Sequence of chain 2.B:
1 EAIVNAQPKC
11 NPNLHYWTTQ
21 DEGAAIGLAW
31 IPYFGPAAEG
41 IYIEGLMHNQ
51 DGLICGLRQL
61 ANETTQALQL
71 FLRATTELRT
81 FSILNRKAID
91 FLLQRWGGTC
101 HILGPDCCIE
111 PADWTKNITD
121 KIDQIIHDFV

The protein below binds the small molecule below.
Small molecule (SMILES): CC(=O)N[C@H]1[C@H](O[C@H]2[C@H](O)[C@@H](NC(C)=O)CO[C@@H]2CO)O[C@H](CO)[C@@H](O[C@@H]2O[C@H](CO[C@H]3O[C@H](CO)[C@@H](O)[C@H](O)[C@@H]3O)[C@@H](O)[C@H](O)[C@@H]2O)[C@@H]1O

Sequence of chain 1.B:
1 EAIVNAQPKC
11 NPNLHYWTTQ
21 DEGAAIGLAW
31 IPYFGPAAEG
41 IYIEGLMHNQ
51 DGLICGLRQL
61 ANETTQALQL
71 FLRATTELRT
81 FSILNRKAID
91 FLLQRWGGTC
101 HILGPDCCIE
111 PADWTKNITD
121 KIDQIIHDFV

Binding-site contacts:
Ligand atom O5 contacts residue GLN7 of chain 2.B at 2.8 Å (h-bond).
Ligand atom O7 contacts residue LEU43 of chain 2.A at 3.8 Å.
Ligand atom C7 contacts residue VAL153 of chain 2.A at 4.2 Å (hydrophobic).
Ligand atom C3 contacts residue ASN62 of chain 2.B at 3.8 Å.
Ligand atom C3 contacts residue GOL1 of chain 2.J at 3.6 Å.
Ligand atom N2 contacts residue ASN62 of chain 2.B at 2.9 Å (h-bond).
Ligand atom C5 contacts residue GLN7 of chain 2.B at 3.8 Å.
Ligand atom C8 contacts residue GLU129 of chain 2.A at 3.5 Å.
Ligand atom C8 contacts residue ALA131 of chain 2.A at 3.9 Å (hydrophobic).
Ligand atom C7 contacts residue GOL1 of chain 2.J at 3.7 Å.
Ligand atom O5 contacts residue ASN62 of chain 2.B at 2.3 Å (h-bond).
Ligand atom C6 contacts residue GLN7 of chain 2.B at 3.4 Å.
Ligand atom C6 contacts residue ALA6 of chain 2.B at 4.0 Å (hydrophobic).
Ligand atom C5 contacts residue ASN62 of chain 2.B at 3.6 Å.
Ligand atom N2 contacts residue GOL1 of chain 2.J at 2.9 Å (h-bond).
Ligand atom C1 contacts residue GOL1 of chain 2.J at 3.4 Å.
Ligand atom O6 contacts residue GLU129 of chain 2.A at 4.0 Å.
Ligand atom O7 contacts residue VAL153 of chain 2.A at 4.1 Å.
Ligand atom C4 contacts residue ASN62 of chain 2.B at 4.2 Å.
Ligand atom O3 contacts residue GLU129 of chain 2.A at 4.0 Å.
Ligand atom O7 contacts residue ALA131 of chain 2.A at 4.1 Å.
Ligand atom C8 contacts residue PRO8 of chain 2.B at 3.9 Å (hydrophobic).
Ligand atom C1 contacts residue GLN7 of chain 2.B at 3.7 Å.
Ligand atom O6 contacts residue PRO8 of chain 2.B at 3.5 Å.
Ligand atom O6 contacts residue ILE31 of chain 1.B at 4.3 Å.
Ligand atom C8 contacts residue THR65 of chain 2.B at 3.6 Å.
Ligand atom O6 contacts residue GLN7 of chain 2.B at 2.4 Å (h-bond).
Ligand atom C7 contacts residue GLU129 of chain 2.A at 3.9 Å.
Ligand atom C2 contacts residue ASN62 of chain 2.B at 2.5 Å.
Ligand atom C5 contacts residue GLU129 of chain 2.A at 4.1 Å.
Ligand atom C7 contacts residue ASN62 of chain 2.B at 3.6 Å.
Ligand atom O6 contacts residue ALA6 of chain 2.B at 4.2 Å.
Ligand atom C1 contacts residue ASN62 of chain 2.B at 1.4 Å.
Ligand atom C8 contacts residue GOL1 of chain 2.J at 3.8 Å.
Ligand atom C8 contacts residue GLY130 of chain 2.A at 3.9 Å.
Ligand atom C8 contacts residue TRP30 of chain 1.B at 4.2 Å (hydrophobic).
Ligand atom O7 contacts residue ASN62 of chain 2.B at 3.9 Å.
Ligand atom O6 contacts residue LEU28 of chain 1.B at 4.2 Å.
Ligand atom C8 contacts residue VAL153 of chain 2.A at 3.9 Å (hydrophobic).
Ligand atom C2 contacts residue GOL1 of chain 2.J at 3.6 Å.

Sequence of chain 2.A:
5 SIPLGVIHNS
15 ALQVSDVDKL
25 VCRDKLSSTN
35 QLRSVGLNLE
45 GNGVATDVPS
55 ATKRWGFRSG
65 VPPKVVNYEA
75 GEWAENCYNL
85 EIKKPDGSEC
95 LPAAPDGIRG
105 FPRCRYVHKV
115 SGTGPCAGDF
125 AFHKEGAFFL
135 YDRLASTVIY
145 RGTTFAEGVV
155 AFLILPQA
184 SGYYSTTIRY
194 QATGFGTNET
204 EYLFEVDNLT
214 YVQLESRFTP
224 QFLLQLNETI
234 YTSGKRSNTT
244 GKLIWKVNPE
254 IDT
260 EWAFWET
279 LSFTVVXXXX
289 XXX